Sequence of chain 1.A:
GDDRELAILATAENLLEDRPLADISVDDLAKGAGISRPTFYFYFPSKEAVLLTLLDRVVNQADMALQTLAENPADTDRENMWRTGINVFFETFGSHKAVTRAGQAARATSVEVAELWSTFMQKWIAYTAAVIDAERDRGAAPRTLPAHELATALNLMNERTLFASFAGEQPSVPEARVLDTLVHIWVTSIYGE

Binding-site contacts:
Ligand atom C contacts residue THR149 of chain 1.A at 3.4 Å.
Ligand atom C9 contacts residue TRP145 of chain 1.A at 3.9 Å (hydrophobic).
Ligand atom C1 contacts residue TRP145 of chain 1.A at 3.9 Å (hydrophobic).
Ligand atom C6 contacts residue LEU183 of chain 1.A at 3.9 Å (hydrophobic).
Ligand atom C1 contacts residue THR149 of chain 1.A at 3.2 Å.
Ligand atom N contacts residue ASN179 of chain 1.A at 3.8 Å.
Ligand atom C8 contacts residue TRP145 of chain 1.A at 3.6 Å (hydrophobic).
Ligand atom C8 contacts residue MET142 of chain 1.A at 3.4 Å (hydrophobic).
Ligand atom C1 contacts residue LEU87 of chain 1.A at 3.8 Å (hydrophobic).
Ligand atom N1 contacts residue ASN179 of chain 1.A at 3.8 Å.
Ligand atom N1 contacts residue PHE110 of chain 1.A at 3.8 Å.
Ligand atom C2 contacts residue GLY106 of chain 1.A at 4.0 Å.
Ligand atom C3 contacts residue PHE110 of chain 1.A at 3.6 Å (hydrophobic).
Ligand atom C5 contacts residue ASN176 of chain 1.A at 4.0 Å.
Ligand atom C6 contacts residue GLU180 of chain 1.A at 3.9 Å.
Ligand atom C3 contacts residue ASN176 of chain 1.A at 4.0 Å.
Ligand atom O contacts residue THR149 of chain 1.A at 3.8 Å.
Ligand atom C contacts residue ASN176 of chain 1.A at 3.4 Å.
Ligand atom O contacts residue TYR148 of chain 1.A at 4.0 Å.
Ligand atom C contacts residue PHE110 of chain 1.A at 3.7 Å (hydrophobic).
Ligand atom C1 contacts residue TYR148 of chain 1.A at 3.8 Å (hydrophobic).
Ligand atom C9 contacts residue ASN176 of chain 1.A at 3.3 Å.
Ligand atom O contacts residue LEU87 of chain 1.A at 4.0 Å.
Ligand atom C7 contacts residue TRP138 of chain 1.A at 3.9 Å (hydrophobic).
Ligand atom C5 contacts residue PHE110 of chain 1.A at 3.7 Å (hydrophobic).
Ligand atom C3 contacts residue TRP207 of chain 1.A at 3.7 Å (hydrophobic).
Ligand atom O1 contacts residue ASN179 of chain 1.A at 2.8 Å (h-bond).
Ligand atom C8 contacts residue TRP138 of chain 1.A at 4.0 Å (hydrophobic).
Ligand atom O1 contacts residue PHE110 of chain 1.A at 3.6 Å.
Ligand atom C4 contacts residue TRP207 of chain 1.A at 3.6 Å (hydrophobic).
Ligand atom C6 contacts residue PHE110 of chain 1.A at 3.9 Å (hydrophobic).
Ligand atom N contacts residue ASN176 of chain 1.A at 3.1 Å (h-bond).
Ligand atom C6 contacts residue ASN179 of chain 1.A at 3.8 Å.
Ligand atom N contacts residue PHE110 of chain 1.A at 3.7 Å.
Ligand atom C5 contacts residue ASN179 of chain 1.A at 3.4 Å.
Ligand atom C4 contacts residue PHE110 of chain 1.A at 3.7 Å (hydrophobic).
Ligand atom C4 contacts residue ASN179 of chain 1.A at 3.6 Å.
Ligand atom C4 contacts residue ASN176 of chain 1.A at 3.9 Å.
Ligand atom C7 contacts residue GLU180 of chain 1.A at 4.0 Å.
Ligand atom C2 contacts residue TRP207 of chain 1.A at 4.0 Å (hydrophobic).

This small molecule binds to this protein.
Small molecule (SMILES): O=C(NCc1ccoc1)N1CCCC1